The small molecule below binds the protein below.
Small molecule (SMILES): CC(=O)NCCNc1cccc2c(S(=O)(=O)O)cccc12

Sequence of chain 13.A:
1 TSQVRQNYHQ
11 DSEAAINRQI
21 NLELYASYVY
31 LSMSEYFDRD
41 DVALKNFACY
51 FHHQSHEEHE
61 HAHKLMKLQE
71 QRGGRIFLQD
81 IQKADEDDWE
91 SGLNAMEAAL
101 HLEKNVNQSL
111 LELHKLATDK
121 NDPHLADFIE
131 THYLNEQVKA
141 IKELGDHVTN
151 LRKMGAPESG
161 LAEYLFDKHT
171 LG

Binding-site contacts:
Ligand atom C3 contacts residue HIS53 of chain 13.A at 4.0 Å.
Ligand atom C7 contacts residue HIS56 of chain 13.A at 3.8 Å.
Ligand atom C5' contacts residue HIS53 of chain 13.A at 4.2 Å.
Ligand atom O3S contacts residue HIS56 of chain 13.A at 3.4 Å.
Ligand atom C4' contacts residue CYS49 of chain 13.A at 4.5 Å (hydrophobic).
Ligand atom C4 contacts residue HIS53 of chain 13.A at 3.5 Å.
Ligand atom C6 contacts residue HIS52 of chain 13.A at 3.6 Å.
Ligand atom C10 contacts residue HIS53 of chain 13.A at 3.4 Å.
Ligand atom C1 contacts residue HIS53 of chain 13.A at 4.4 Å.
Ligand atom C1' contacts residue CYS49 of chain 13.A at 1.8 Å (hydrophobic).
Ligand atom C8 contacts residue HIS56 of chain 13.A at 3.9 Å.
Ligand atom N3' contacts residue CYS49 of chain 13.A at 3.1 Å (h-bond).
Ligand atom C7 contacts residue HIS53 of chain 13.A at 4.2 Å.
Ligand atom C2' contacts residue CYS49 of chain 13.A at 2.8 Å (hydrophobic).
Ligand atom C9 contacts residue HIS53 of chain 13.A at 4.0 Å.
Ligand atom O2' contacts residue CYS49 of chain 13.A at 3.9 Å.
Ligand atom O2' contacts residue HIS52 of chain 13.A at 2.7 Å (h-bond).
Ligand atom C5' contacts residue CYS49 of chain 13.A at 3.8 Å (hydrophobic).
Ligand atom N6' contacts residue HIS53 of chain 13.A at 3.8 Å.
Ligand atom O2S contacts residue HIS56 of chain 13.A at 4.4 Å.
Ligand atom C6 contacts residue HIS53 of chain 13.A at 3.8 Å.
Ligand atom C7 contacts residue HIS52 of chain 13.A at 3.6 Å.
Ligand atom C2' contacts residue HIS52 of chain 13.A at 3.9 Å.
Ligand atom C2 contacts residue HIS53 of chain 13.A at 4.4 Å.
Ligand atom C5 contacts residue HIS53 of chain 13.A at 3.7 Å.